Sequence of chain 1.B:
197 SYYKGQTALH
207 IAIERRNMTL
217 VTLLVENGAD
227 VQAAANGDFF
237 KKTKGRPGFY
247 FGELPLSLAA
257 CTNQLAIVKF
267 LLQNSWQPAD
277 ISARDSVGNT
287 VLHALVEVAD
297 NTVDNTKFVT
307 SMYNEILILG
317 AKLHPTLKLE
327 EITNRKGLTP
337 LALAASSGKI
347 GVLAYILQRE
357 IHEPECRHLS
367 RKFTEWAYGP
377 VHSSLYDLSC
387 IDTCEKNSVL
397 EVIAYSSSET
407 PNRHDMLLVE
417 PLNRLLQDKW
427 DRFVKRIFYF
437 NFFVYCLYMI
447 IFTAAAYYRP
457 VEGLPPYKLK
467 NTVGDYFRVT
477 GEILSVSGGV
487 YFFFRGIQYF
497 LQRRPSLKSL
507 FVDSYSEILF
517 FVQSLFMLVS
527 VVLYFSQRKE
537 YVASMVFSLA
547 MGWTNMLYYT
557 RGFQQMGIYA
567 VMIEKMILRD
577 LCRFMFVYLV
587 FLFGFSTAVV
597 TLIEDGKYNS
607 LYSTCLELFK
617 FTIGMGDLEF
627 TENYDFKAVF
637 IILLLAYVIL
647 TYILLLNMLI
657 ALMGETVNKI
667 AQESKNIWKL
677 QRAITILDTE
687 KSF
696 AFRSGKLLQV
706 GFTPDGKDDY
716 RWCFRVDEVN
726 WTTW

Sequence of chain 1.A:
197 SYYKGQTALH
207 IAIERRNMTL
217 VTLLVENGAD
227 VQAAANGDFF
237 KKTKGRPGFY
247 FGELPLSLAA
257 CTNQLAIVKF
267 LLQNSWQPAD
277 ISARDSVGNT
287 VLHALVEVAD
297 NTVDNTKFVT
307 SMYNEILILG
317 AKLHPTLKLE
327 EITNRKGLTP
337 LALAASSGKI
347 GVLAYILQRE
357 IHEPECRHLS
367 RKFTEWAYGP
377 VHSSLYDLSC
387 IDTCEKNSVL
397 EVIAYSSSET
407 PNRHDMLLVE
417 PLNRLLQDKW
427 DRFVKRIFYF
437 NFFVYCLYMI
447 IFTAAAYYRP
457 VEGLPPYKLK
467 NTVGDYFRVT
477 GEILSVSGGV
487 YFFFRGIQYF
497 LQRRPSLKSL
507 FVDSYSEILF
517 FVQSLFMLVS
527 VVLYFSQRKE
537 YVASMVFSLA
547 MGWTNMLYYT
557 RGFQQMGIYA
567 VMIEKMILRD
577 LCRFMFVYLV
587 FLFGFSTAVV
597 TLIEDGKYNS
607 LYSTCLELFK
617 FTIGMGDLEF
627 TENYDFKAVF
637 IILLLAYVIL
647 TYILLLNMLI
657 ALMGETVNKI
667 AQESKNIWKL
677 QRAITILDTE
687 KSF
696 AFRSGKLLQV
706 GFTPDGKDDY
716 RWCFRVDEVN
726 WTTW

A small-molecule ligand and the protein it binds are described below.
Small molecule (SMILES): CCCCCCCC(=O)OC[C@H](COP(=O)(O)O[C@@H]1[C@H](O)[C@H](O)[C@@H](OP(=O)(O)O)[C@H](OP(=O)(O)O)[C@H]1O)OC(=O)CCCCCCC

Binding-site contacts:
Ligand atom O1B contacts residue GLU570 of chain 1.A at 3.4 Å.
Ligand atom O3 contacts residue VAL508 of chain 1.A at 3.2 Å (h-bond).
Ligand atom O11 contacts residue ARG557 of chain 1.A at 3.2 Å (salt-bridge).
Ligand atom C1B contacts residue GLU570 of chain 1.A at 3.4 Å.
Ligand atom C2B contacts residue GLU570 of chain 1.A at 3.6 Å.
Ligand atom O4 contacts residue ASP509 of chain 1.A at 3.1 Å (salt-bridge).
Ligand atom C4 contacts residue ASP509 of chain 1.A at 3.2 Å.
Ligand atom O42 contacts residue ARG409 of chain 1.A at 3.6 Å (salt-bridge).
Ligand atom O12 contacts residue SER510 of chain 1.A at 3.5 Å.
Ligand atom C1C contacts residue SER512 of chain 1.A at 3.2 Å.
Ligand atom P4 contacts residue ASP509 of chain 1.A at 3.5 Å.
Ligand atom O41 contacts residue ILE680 of chain 1.A at 3.6 Å.
Ligand atom O53 contacts residue HIS410 of chain 1.A at 3.2 Å.
Ligand atom C1A contacts residue SER512 of chain 1.A at 3.6 Å.
Ligand atom O3 contacts residue TYR511 of chain 1.A at 3.4 Å.
Ligand atom O1A contacts residue TYR554 of chain 1.A at 3.6 Å.
Ligand atom O52 contacts residue LYS571 of chain 1.A at 3.6 Å (salt-bridge).
Ligand atom O5 contacts residue ILE673 of chain 1.A at 3.6 Å.
Ligand atom P1 contacts residue SER512 of chain 1.A at 3.6 Å.
Ligand atom O6 contacts residue GLN677 of chain 1.A at 3.6 Å.
Ligand atom O13 contacts residue SER512 of chain 1.A at 3.4 Å (h-bond).
Ligand atom O1A contacts residue SER512 of chain 1.A at 2.9 Å (h-bond).
Ligand atom C3 contacts residue VAL508 of chain 1.A at 3.7 Å (hydrophobic).
Ligand atom O1 contacts residue GLN677 of chain 1.A at 3.2 Å (h-bond).
Ligand atom P4 contacts residue ARG409 of chain 1.A at 3.7 Å.
Ligand atom O52 contacts residue HIS410 of chain 1.A at 3.0 Å (h-bond).
Ligand atom O11 contacts residue SER512 of chain 1.A at 2.8 Å (h-bond).
Ligand atom C3 contacts residue ASP509 of chain 1.A at 3.6 Å.
Ligand atom O41 contacts residue ARG409 of chain 1.A at 3.3 Å (salt-bridge).
Ligand atom O12 contacts residue TYR511 of chain 1.A at 3.0 Å (h-bond).
Ligand atom O43 contacts residue ASP509 of chain 1.A at 3.5 Å (salt-bridge).
Ligand atom O51 contacts residue LYS571 of chain 1.A at 3.5 Å (salt-bridge).
Ligand atom O52 contacts residue ILE673 of chain 1.A at 3.1 Å.
Ligand atom O3 contacts residue ASP509 of chain 1.A at 3.7 Å.
Ligand atom C2C contacts residue SER512 of chain 1.A at 3.4 Å.
Ligand atom O43 contacts residue ARG409 of chain 1.A at 3.1 Å (salt-bridge).
Ligand atom C2A contacts residue LEU515 of chain 1.A at 3.4 Å (hydrophobic).
Ligand atom O13 contacts residue TYR511 of chain 1.A at 3.6 Å.
Ligand atom C3C contacts residue GLU570 of chain 1.A at 3.4 Å.
Ligand atom O42 contacts residue ASP509 of chain 1.A at 3.1 Å.